Binding-site contacts:
Ligand atom O6 contacts residue LYS445 of chain 1.B at 3.7 Å.
Ligand atom C6 contacts residue THR95 of chain 1.C at 3.4 Å.
Ligand atom C3 contacts residue ASN221 of chain 1.C at 3.8 Å.
Ligand atom C6 contacts residue LYS445 of chain 1.B at 4.4 Å.
Ligand atom N2 contacts residue ASN221 of chain 1.C at 2.9 Å (h-bond).
Ligand atom O6 contacts residue THR95 of chain 1.C at 4.0 Å.
Ligand atom C8 contacts residue LYS449 of chain 1.B at 4.1 Å.
Ligand atom C1 contacts residue ASN221 of chain 1.C at 1.4 Å.
Ligand atom C8 contacts residue ARG444 of chain 1.B at 4.4 Å.
Ligand atom C7 contacts residue ASN447 of chain 1.B at 4.4 Å.
Ligand atom C7 contacts residue GLU452 of chain 1.B at 4.2 Å.
Ligand atom O5 contacts residue ASN221 of chain 1.C at 2.3 Å (h-bond).
Ligand atom O7 contacts residue SER446 of chain 1.B at 3.9 Å.
Ligand atom C8 contacts residue ASN447 of chain 1.B at 3.4 Å.
Ligand atom C7 contacts residue ASN221 of chain 1.C at 3.8 Å.
Ligand atom C5 contacts residue THR95 of chain 1.C at 4.0 Å.
Ligand atom O3 contacts residue SER446 of chain 1.B at 3.8 Å.
Ligand atom C5 contacts residue ASN221 of chain 1.C at 3.6 Å.
Ligand atom C7 contacts residue ARG444 of chain 1.B at 3.8 Å.
Ligand atom C2 contacts residue ASN221 of chain 1.C at 2.4 Å.
Ligand atom O5 contacts residue SER446 of chain 1.B at 4.4 Å.
Ligand atom C6 contacts residue SER446 of chain 1.B at 3.4 Å.
Ligand atom C6 contacts residue THR223 of chain 1.C at 3.8 Å.
Ligand atom C5 contacts residue THR223 of chain 1.C at 3.8 Å.
Ligand atom O7 contacts residue ARG444 of chain 1.B at 3.0 Å (salt-bridge).
Ligand atom O7 contacts residue ASN221 of chain 1.C at 4.3 Å.
Ligand atom O7 contacts residue ASN447 of chain 1.B at 4.5 Å.
Ligand atom O5 contacts residue THR95 of chain 1.C at 3.4 Å (h-bond).
Ligand atom C8 contacts residue GLU452 of chain 1.B at 4.0 Å.
Ligand atom O5 contacts residue THR223 of chain 1.C at 3.9 Å.
Ligand atom C1 contacts residue THR223 of chain 1.C at 4.5 Å.
Ligand atom O6 contacts residue SER446 of chain 1.B at 4.1 Å.
Ligand atom C4 contacts residue ASN221 of chain 1.C at 4.2 Å.

Sequence of chain 1.B:
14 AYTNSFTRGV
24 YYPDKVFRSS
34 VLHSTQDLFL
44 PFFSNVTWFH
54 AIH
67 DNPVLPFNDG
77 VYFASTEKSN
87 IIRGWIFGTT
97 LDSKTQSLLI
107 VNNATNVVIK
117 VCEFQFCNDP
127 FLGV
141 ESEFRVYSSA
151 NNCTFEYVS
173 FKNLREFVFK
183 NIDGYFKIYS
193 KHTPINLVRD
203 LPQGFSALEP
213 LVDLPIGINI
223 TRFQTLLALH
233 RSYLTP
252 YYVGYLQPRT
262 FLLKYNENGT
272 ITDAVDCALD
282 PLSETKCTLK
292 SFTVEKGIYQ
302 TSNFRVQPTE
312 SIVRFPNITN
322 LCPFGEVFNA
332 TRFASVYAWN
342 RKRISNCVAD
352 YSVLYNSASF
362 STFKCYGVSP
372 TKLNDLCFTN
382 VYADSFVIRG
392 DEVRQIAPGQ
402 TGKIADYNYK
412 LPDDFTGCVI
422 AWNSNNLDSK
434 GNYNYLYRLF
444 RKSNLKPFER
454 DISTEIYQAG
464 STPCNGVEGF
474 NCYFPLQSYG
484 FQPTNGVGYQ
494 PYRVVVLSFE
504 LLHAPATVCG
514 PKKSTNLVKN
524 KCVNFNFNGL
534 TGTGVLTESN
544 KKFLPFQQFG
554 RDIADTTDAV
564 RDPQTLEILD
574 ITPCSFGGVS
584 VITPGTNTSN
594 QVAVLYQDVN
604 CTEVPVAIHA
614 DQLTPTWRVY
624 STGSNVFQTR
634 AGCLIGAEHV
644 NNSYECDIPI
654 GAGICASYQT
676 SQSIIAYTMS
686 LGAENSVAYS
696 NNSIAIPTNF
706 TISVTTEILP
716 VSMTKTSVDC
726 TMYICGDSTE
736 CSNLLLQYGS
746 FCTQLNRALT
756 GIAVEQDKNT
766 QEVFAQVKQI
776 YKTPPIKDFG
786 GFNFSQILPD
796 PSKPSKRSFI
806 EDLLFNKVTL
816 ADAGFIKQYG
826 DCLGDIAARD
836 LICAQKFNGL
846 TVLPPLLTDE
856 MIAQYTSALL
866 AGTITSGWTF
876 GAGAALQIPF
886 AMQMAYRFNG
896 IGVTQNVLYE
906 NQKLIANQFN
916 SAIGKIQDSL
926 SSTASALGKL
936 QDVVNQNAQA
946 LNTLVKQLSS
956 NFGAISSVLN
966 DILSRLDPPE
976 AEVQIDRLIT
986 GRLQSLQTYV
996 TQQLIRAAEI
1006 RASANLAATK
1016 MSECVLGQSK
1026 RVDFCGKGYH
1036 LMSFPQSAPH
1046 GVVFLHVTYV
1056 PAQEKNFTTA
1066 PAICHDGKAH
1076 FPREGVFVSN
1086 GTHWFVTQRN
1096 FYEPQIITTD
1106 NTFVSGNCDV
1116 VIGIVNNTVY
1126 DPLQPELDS

A small-molecule ligand and the protein it binds are described below.
Small molecule (SMILES): CC(=O)N[C@H]1[C@H](O[C@H]2[C@H](O)[C@@H](NC(C)=O)CO[C@@H]2CO)O[C@H](CO)[C@@H](O)[C@@H]1O

Sequence of chain 1.C:
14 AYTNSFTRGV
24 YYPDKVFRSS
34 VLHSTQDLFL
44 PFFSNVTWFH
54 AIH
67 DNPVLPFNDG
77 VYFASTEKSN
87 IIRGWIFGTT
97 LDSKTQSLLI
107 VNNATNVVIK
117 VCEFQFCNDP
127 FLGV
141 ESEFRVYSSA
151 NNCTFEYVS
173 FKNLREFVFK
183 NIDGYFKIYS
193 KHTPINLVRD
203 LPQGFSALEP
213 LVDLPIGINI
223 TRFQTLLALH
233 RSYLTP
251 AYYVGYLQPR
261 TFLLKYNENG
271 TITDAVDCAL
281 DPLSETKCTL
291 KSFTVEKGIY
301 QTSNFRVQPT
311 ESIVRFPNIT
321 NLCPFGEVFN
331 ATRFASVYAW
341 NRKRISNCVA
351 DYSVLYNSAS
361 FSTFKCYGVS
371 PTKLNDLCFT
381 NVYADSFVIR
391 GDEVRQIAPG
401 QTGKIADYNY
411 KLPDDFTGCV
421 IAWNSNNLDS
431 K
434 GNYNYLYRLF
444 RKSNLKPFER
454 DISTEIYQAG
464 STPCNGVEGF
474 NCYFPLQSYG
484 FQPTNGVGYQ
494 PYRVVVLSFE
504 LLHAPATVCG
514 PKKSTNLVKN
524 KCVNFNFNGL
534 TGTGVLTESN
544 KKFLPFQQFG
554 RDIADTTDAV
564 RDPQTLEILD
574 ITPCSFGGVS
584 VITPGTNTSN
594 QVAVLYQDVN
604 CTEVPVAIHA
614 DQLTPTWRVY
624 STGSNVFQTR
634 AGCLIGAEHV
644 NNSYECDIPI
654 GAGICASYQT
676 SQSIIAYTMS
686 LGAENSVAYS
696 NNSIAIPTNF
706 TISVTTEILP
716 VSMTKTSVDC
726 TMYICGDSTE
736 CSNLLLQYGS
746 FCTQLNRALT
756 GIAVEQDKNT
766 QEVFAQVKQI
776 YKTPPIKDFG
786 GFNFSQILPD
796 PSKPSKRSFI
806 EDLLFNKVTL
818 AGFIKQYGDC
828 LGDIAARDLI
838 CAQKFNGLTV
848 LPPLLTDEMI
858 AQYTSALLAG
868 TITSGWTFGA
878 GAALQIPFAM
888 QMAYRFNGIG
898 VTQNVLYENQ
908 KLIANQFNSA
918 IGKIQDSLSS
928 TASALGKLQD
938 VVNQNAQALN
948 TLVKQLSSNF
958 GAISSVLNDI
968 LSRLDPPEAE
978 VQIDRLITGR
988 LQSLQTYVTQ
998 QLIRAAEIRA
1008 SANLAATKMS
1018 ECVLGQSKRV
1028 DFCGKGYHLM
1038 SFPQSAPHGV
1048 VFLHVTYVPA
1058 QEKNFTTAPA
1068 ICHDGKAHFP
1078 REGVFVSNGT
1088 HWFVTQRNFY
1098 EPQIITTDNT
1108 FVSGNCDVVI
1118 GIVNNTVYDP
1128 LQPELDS